Sequence of chain 28.A:
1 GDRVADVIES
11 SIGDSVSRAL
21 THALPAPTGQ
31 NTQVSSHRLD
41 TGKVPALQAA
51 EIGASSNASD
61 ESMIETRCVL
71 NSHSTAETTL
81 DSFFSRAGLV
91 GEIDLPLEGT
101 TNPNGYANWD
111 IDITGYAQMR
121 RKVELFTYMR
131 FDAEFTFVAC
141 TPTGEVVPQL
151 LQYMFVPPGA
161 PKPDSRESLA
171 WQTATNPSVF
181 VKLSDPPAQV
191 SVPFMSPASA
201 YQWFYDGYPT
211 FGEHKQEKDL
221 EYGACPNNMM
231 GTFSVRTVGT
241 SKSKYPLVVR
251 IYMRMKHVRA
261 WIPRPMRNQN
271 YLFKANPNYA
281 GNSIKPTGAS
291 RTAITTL

Sequence of chain 28.C:
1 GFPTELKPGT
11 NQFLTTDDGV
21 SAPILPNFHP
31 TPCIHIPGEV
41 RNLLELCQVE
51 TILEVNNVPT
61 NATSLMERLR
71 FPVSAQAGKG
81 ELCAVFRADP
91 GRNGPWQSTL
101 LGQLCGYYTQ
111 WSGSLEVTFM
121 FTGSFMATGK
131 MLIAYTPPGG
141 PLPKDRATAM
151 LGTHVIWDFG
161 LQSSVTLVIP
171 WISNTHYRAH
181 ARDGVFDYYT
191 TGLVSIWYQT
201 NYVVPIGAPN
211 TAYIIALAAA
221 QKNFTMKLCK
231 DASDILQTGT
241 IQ

Binding-site contacts:
Ligand atom CAP contacts residue ILE111 of chain 28.A at 3.8 Å (hydrophobic).
Ligand atom OAD contacts residue ALA275 of chain 28.A at 3.2 Å.
Ligand atom CBB contacts residue ILE111 of chain 28.A at 3.6 Å (hydrophobic).
Ligand atom CAH contacts residue GLN202 of chain 28.A at 3.2 Å.
Ligand atom CAY contacts residue ASP112 of chain 28.A at 3.8 Å.
Ligand atom CAO contacts residue ILE111 of chain 28.A at 3.8 Å (hydrophobic).
Ligand atom CAA contacts residue TYR153 of chain 28.A at 3.5 Å (hydrophobic).
Ligand atom CAN contacts residue PHE155 of chain 28.A at 3.8 Å (hydrophobic).
Ligand atom CAA contacts residue PRO177 of chain 28.A at 3.5 Å (hydrophobic).
Ligand atom OAX contacts residue ILE111 of chain 28.A at 3.5 Å.
Ligand atom CAS contacts residue TYR201 of chain 28.A at 3.5 Å (hydrophobic).
Ligand atom NAU contacts residue PHE155 of chain 28.A at 3.7 Å.
Ligand atom CAG contacts residue GLN202 of chain 28.A at 3.3 Å.
Ligand atom CBC contacts residue TRP203 of chain 28.A at 3.6 Å (hydrophobic).
Ligand atom CAF contacts residue PHE137 of chain 28.A at 3.8 Å (hydrophobic).
Ligand atom NAC contacts residue THR114 of chain 28.A at 3.3 Å (h-bond).
Ligand atom CAL contacts residue ILE111 of chain 28.A at 3.7 Å (hydrophobic).
Ligand atom CAT contacts residue ASN228 of chain 28.A at 3.5 Å.
Ligand atom NAC contacts residue ASP112 of chain 28.A at 2.5 Å (salt-bridge).
Ligand atom CAN contacts residue PRO177 of chain 28.A at 3.4 Å (hydrophobic).
Ligand atom CAH contacts residue TRP203 of chain 28.A at 3.5 Å (hydrophobic).
Ligand atom CAS contacts residue TRP203 of chain 28.A at 3.8 Å (hydrophobic).
Ligand atom OAX contacts residue MET195 of chain 28.A at 3.6 Å.
Ligand atom CAK contacts residue PHE135 of chain 28.A at 3.6 Å (hydrophobic).
Ligand atom CAY contacts residue THR114 of chain 28.A at 3.8 Å.
Ligand atom CBC contacts residue ASN228 of chain 28.A at 3.8 Å.
Ligand atom CAA contacts residue SER178 of chain 28.A at 3.5 Å.
Ligand atom CAA contacts residue VAL179 of chain 28.A at 3.2 Å (hydrophobic).
Ligand atom CAG contacts residue TRP203 of chain 28.A at 3.7 Å (hydrophobic).
Ligand atom CAJ contacts residue PHE155 of chain 28.A at 3.7 Å (hydrophobic).
Ligand atom CAL contacts residue PHE155 of chain 28.A at 3.6 Å (hydrophobic).
Ligand atom CAH contacts residue ASN228 of chain 28.A at 3.4 Å.
Ligand atom NBG contacts residue TRP203 of chain 28.A at 3.3 Å.
Ligand atom CAG contacts residue ASN228 of chain 28.A at 3.6 Å.
Ligand atom CAI contacts residue PHE135 of chain 28.A at 3.7 Å (hydrophobic).
Ligand atom CAZ contacts residue TRP203 of chain 28.A at 3.5 Å (hydrophobic).
Ligand atom CAT contacts residue TRP203 of chain 28.A at 3.6 Å (hydrophobic).
Ligand atom OAE contacts residue ASP112 of chain 28.A at 3.6 Å.
Ligand atom OAD contacts residue LYS274 of chain 28.A at 3.0 Å (salt-bridge).
Ligand atom OAE contacts residue ILE113 of chain 28.A at 3.3 Å (h-bond).

Sequence of chain 29.C:
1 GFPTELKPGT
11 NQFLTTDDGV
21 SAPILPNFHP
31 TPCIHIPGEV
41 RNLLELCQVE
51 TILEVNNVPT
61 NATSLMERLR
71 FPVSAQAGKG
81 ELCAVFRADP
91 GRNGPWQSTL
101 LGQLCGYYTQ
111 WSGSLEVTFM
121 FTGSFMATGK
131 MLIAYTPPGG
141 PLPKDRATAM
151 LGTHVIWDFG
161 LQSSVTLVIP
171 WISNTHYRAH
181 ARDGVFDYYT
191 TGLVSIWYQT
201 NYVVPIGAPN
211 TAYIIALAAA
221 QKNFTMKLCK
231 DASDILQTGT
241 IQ

A protein and the small-molecule ligand that binds it are described below.
Small molecule (SMILES): CCO/N=C/c1ccc(OCC[C@@H](C)CCN2CCN(c3ccnc(C(N)=O)c3)C2=O)cc1